Binding-site contacts:
Ligand atom O1 contacts residue ILE382 of chain 1.D at 3.6 Å.
Ligand atom C7 contacts residue TYR373 of chain 1.D at 3.6 Å (hydrophobic).
Ligand atom C18 contacts residue PRO369 of chain 1.D at 3.6 Å (hydrophobic).
Ligand atom C5 contacts residue PHE387 of chain 1.D at 4.0 Å (hydrophobic).
Ligand atom C11 contacts residue ILE376 of chain 1.D at 3.9 Å (hydrophobic).
Ligand atom C18 contacts residue ILE372 of chain 1.D at 3.8 Å (hydrophobic).
Ligand atom C20 contacts residue PRO369 of chain 1.D at 4.3 Å (hydrophobic).
Ligand atom C15 contacts residue CYS395 of chain 1.D at 3.5 Å (hydrophobic).
Ligand atom C27 contacts residue PRO369 of chain 1.D at 4.3 Å (hydrophobic).
Ligand atom C16 contacts residue PRO369 of chain 1.D at 3.7 Å (hydrophobic).
Ligand atom C6 contacts residue SER391 of chain 1.D at 3.3 Å.
Ligand atom C3 contacts residue ILE382 of chain 1.D at 4.3 Å (hydrophobic).
Ligand atom C3 contacts residue PHE387 of chain 1.D at 4.1 Å (hydrophobic).
Ligand atom C27 contacts residue THR368 of chain 1.D at 4.2 Å.
Ligand atom C15 contacts residue PRO369 of chain 1.D at 4.3 Å (hydrophobic).
Ligand atom C6 contacts residue PHE387 of chain 1.D at 3.6 Å (hydrophobic).
Ligand atom C4 contacts residue PHE387 of chain 1.D at 3.8 Å (hydrophobic).
Ligand atom C4 contacts residue SER391 of chain 1.D at 4.5 Å.
Ligand atom C5 contacts residue SER391 of chain 1.D at 4.3 Å.
Ligand atom C4 contacts residue ILE382 of chain 1.D at 4.2 Å (hydrophobic).
Ligand atom C27 contacts residue ILE364 of chain 1.D at 3.7 Å (hydrophobic).
Ligand atom C26 contacts residue PRO369 of chain 1.D at 4.0 Å (hydrophobic).
Ligand atom C16 contacts residue CYS395 of chain 1.D at 4.2 Å (hydrophobic).
Ligand atom C19 contacts residue ILE376 of chain 1.D at 4.3 Å (hydrophobic).
Ligand atom C19 contacts residue TYR373 of chain 1.D at 3.7 Å (hydrophobic).
Ligand atom C6 contacts residue TYR373 of chain 1.D at 3.7 Å (hydrophobic).
Ligand atom C18 contacts residue TYR373 of chain 1.D at 4.0 Å (hydrophobic).
Ligand atom C27 contacts residue VAL365 of chain 1.D at 3.9 Å (hydrophobic).
Ligand atom C23 contacts residue THR368 of chain 1.D at 4.3 Å.
Ligand atom C21 contacts residue ILE372 of chain 1.D at 3.9 Å (hydrophobic).
Ligand atom C15 contacts residue TYR373 of chain 1.D at 4.5 Å (hydrophobic).
Ligand atom C7 contacts residue SER391 of chain 1.D at 3.7 Å.
Ligand atom C4 contacts residue TYR373 of chain 1.D at 3.8 Å (hydrophobic).
Ligand atom C20 contacts residue ILE372 of chain 1.D at 4.4 Å (hydrophobic).
Ligand atom C8 contacts residue TYR373 of chain 1.D at 3.9 Å (hydrophobic).
Ligand atom C5 contacts residue TYR373 of chain 1.D at 3.8 Å (hydrophobic).

The protein below binds the small molecule below.
Small molecule (SMILES): CC(C)CCC[C@@H](C)[C@H]1CC[C@H]2[C@@H]3CC=C4C[C@@H](O)CC[C@]4(C)[C@H]3CC[C@]12C

Sequence of chain 1.D:
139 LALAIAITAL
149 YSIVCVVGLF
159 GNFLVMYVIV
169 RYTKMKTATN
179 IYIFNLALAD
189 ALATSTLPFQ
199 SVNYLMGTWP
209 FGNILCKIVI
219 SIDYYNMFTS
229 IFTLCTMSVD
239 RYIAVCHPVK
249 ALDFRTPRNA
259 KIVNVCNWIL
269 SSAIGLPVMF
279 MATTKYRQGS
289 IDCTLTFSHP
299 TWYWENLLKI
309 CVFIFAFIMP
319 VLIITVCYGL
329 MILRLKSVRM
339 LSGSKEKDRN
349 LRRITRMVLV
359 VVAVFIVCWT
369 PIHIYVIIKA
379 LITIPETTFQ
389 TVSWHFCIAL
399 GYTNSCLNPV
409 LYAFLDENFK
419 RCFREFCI